Sequence of chain 1.D:
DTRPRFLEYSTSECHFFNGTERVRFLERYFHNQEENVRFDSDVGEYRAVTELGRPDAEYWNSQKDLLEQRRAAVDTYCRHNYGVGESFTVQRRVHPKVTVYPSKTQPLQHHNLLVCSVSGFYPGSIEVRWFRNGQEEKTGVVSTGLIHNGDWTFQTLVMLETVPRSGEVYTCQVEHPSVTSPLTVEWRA

A small-molecule ligand and the protein it binds are described below.
Small molecule (SMILES): CC(=O)N[C@@H]1[C@@H](O)[C@H](O)[C@@H](CO)O[C@H]1O

Binding-site contacts:
Ligand atom C1 contacts residue ARG76 of chain 1.C at 4.5 Å.
Ligand atom C8 contacts residue ARG76 of chain 1.C at 3.9 Å.
Ligand atom C8 contacts residue SER77 of chain 1.C at 4.1 Å.
Ligand atom C3 contacts residue ASN78 of chain 1.C at 3.8 Å.
Ligand atom O7 contacts residue ASN78 of chain 1.C at 3.7 Å.
Ligand atom C4 contacts residue ASN78 of chain 1.C at 4.2 Å.
Ligand atom C1 contacts residue ASN78 of chain 1.C at 1.4 Å.
Ligand atom C7 contacts residue ARG76 of chain 1.C at 4.2 Å.
Ligand atom C2 contacts residue ASN78 of chain 1.C at 2.5 Å.
Ligand atom O5 contacts residue ASN78 of chain 1.C at 2.4 Å (h-bond).
Ligand atom C7 contacts residue ASN78 of chain 1.C at 3.5 Å.
Ligand atom C8 contacts residue LEU55 of chain 1.D at 3.8 Å (hydrophobic).
Ligand atom C5 contacts residue ASN78 of chain 1.C at 3.7 Å.
Ligand atom N2 contacts residue ASN78 of chain 1.C at 2.9 Å (h-bond).
Ligand atom N2 contacts residue ARG76 of chain 1.C at 3.7 Å.

Sequence of chain 1.C:
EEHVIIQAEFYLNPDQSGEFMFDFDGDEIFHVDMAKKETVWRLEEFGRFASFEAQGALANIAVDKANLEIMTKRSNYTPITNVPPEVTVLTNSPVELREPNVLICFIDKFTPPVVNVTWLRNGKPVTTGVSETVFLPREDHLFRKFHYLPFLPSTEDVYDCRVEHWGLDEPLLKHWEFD